Binding-site contacts:
Ligand atom C6 contacts residue PRO326 of chain 1.A at 4.2 Å (hydrophobic).
Ligand atom C6 contacts residue THR323 of chain 1.A at 3.8 Å.
Ligand atom C1 contacts residue THR323 of chain 1.A at 1.4 Å.
Ligand atom O2 contacts residue SER188 of chain 1.A at 2.5 Å (h-bond).
Ligand atom C4 contacts residue ASP318 of chain 1.A at 3.3 Å.
Ligand atom C2 contacts residue SER188 of chain 1.A at 3.1 Å.
Ligand atom O2 contacts residue PRO326 of chain 1.A at 3.6 Å.
Ligand atom O2 contacts residue THR323 of chain 1.A at 3.4 Å (h-bond).
Ligand atom C6 contacts residue ALA296 of chain 1.A at 4.1 Å (hydrophobic).
Ligand atom C1 contacts residue PRO326 of chain 1.A at 4.1 Å (hydrophobic).
Ligand atom O3 contacts residue THR189 of chain 1.A at 4.0 Å.
Ligand atom C1 contacts residue THR323 of chain 1.A at 3.9 Å.
Ligand atom C1 contacts residue SER188 of chain 1.A at 4.3 Å.
Ligand atom C1 contacts residue SER324 of chain 1.A at 4.0 Å.
Ligand atom O6 contacts residue THR323 of chain 1.A at 4.0 Å.
Ligand atom C3 contacts residue THR323 of chain 1.A at 3.8 Å.
Ligand atom C2 contacts residue SER324 of chain 1.A at 4.1 Å.
Ligand atom O4 contacts residue PRO295 of chain 1.A at 3.5 Å.
Ligand atom O3 contacts residue PRO295 of chain 1.A at 4.2 Å.
Ligand atom C1 contacts residue SER324 of chain 1.A at 3.8 Å.
Ligand atom O3 contacts residue SER188 of chain 1.A at 3.6 Å (h-bond).
Ligand atom C3 contacts residue SER188 of chain 1.A at 4.0 Å.
Ligand atom O4 contacts residue HIS293 of chain 1.A at 4.0 Å.
Ligand atom C4 contacts residue ALA296 of chain 1.A at 3.9 Å (hydrophobic).
Ligand atom O5 contacts residue PRO326 of chain 1.A at 3.4 Å.
Ligand atom O5 contacts residue THR323 of chain 1.A at 2.4 Å (h-bond).
Ligand atom C5 contacts residue ASP318 of chain 1.A at 4.1 Å.
Ligand atom C5 contacts residue THR323 of chain 1.A at 3.0 Å.
Ligand atom O3 contacts residue SER188 of chain 1.A at 3.6 Å.
Ligand atom O3 contacts residue HIS293 of chain 1.A at 4.1 Å.
Ligand atom O5 contacts residue THR323 of chain 1.A at 3.8 Å.
Ligand atom C6 contacts residue ASP318 of chain 1.A at 3.7 Å.
Ligand atom O5 contacts residue SER324 of chain 1.A at 3.4 Å (h-bond).
Ligand atom C3 contacts residue ALA296 of chain 1.A at 4.2 Å (hydrophobic).
Ligand atom C5 contacts residue ALA296 of chain 1.A at 3.7 Å (hydrophobic).
Ligand atom C4 contacts residue THR323 of chain 1.A at 4.3 Å.
Ligand atom O4 contacts residue ASP318 of chain 1.A at 2.6 Å (salt-bridge).
Ligand atom C2 contacts residue THR323 of chain 1.A at 2.6 Å.
Ligand atom O6 contacts residue THR323 of chain 1.A at 3.4 Å.
Ligand atom O4 contacts residue ALA296 of chain 1.A at 2.8 Å (h-bond).

This small molecule binds to this protein.
Small molecule (SMILES): OC[C@H]1O[C@H](O[C@@H]2CO[C@H](CO)[C@@H](O)[C@@H]2O)[C@@H](O)[C@@H](O)[C@@H]1O

Sequence of chain 1.A:
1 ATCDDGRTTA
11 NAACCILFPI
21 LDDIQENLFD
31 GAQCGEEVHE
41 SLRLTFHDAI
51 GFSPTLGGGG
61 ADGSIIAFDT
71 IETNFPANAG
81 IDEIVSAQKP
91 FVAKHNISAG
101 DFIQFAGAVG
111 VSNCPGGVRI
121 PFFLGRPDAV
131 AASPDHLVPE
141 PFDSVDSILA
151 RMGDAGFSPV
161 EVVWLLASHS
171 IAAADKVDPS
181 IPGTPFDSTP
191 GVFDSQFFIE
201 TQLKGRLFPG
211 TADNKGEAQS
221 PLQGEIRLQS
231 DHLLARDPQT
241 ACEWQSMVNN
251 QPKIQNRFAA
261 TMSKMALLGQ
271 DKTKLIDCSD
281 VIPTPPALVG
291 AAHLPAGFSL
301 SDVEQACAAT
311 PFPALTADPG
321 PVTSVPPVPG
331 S